Binding-site contacts:
Ligand atom C8 contacts residue SER201 of chain 1.C at 3.9 Å.
Ligand atom C25 contacts residue ARG202 of chain 1.C at 3.6 Å.
Ligand atom C40 contacts residue HIS41 of chain 1.C at 3.6 Å.
Ligand atom C11 contacts residue CYS179 of chain 1.C at 3.5 Å (hydrophobic).
Ligand atom C11 contacts residue LYS180 of chain 1.C at 3.8 Å.
Ligand atom C4 contacts residue ASP177 of chain 1.C at 4.0 Å.
Ligand atom C8 contacts residue SER199 of chain 1.C at 3.5 Å.
Ligand atom C23 contacts residue ARG202 of chain 1.C at 4.0 Å.
Ligand atom O30 contacts residue SER199 of chain 1.C at 3.2 Å (h-bond).
Ligand atom C15 contacts residue SER178 of chain 1.C at 3.4 Å.
Ligand atom C11 contacts residue SER183 of chain 1.C at 3.4 Å.
Ligand atom C40 contacts residue CYS42 of chain 1.C at 3.7 Å (hydrophobic).
Ligand atom C10 contacts residue CYS179 of chain 1.C at 3.9 Å (hydrophobic).
Ligand atom C10 contacts residue SER199 of chain 1.C at 3.5 Å.
Ligand atom C17 contacts residue SER199 of chain 1.C at 3.8 Å.
Ligand atom C13 contacts residue SER199 of chain 1.C at 3.9 Å.
Ligand atom C4 contacts residue VAL203 of chain 1.C at 3.8 Å (hydrophobic).
Ligand atom C10 contacts residue LYS180 of chain 1.C at 3.8 Å.
Ligand atom C7 contacts residue SER178 of chain 1.C at 3.4 Å.
Ligand atom C4 contacts residue SER178 of chain 1.C at 3.2 Å.
Ligand atom C13 contacts residue SER183 of chain 1.C at 3.7 Å.
Ligand atom C15 contacts residue CYS179 of chain 1.C at 3.9 Å (hydrophobic).
Ligand atom C11 contacts residue SER199 of chain 1.C at 3.5 Å.
Ligand atom C36 contacts residue CYS42 of chain 1.C at 4.0 Å (hydrophobic).
Ligand atom C21 contacts residue LYS180 of chain 1.C at 3.4 Å.
Ligand atom C36 contacts residue SER183 of chain 1.C at 3.5 Å.
Ligand atom C17 contacts residue LYS180 of chain 1.C at 3.8 Å.
Ligand atom N1 contacts residue VAL203 of chain 1.C at 3.2 Å (h-bond).
Ligand atom C23 contacts residue LYS180 of chain 1.C at 3.5 Å.
Ligand atom N1 contacts residue SER201 of chain 1.C at 4.0 Å.
Ligand atom C18 contacts residue SER199 of chain 1.C at 3.4 Å.
Ligand atom C15 contacts residue THR198 of chain 1.C at 4.0 Å.
Ligand atom C13 contacts residue CYS179 of chain 1.C at 3.5 Å (hydrophobic).
Ligand atom C8 contacts residue CYS204 of chain 1.C at 3.8 Å (hydrophobic).
Ligand atom C7 contacts residue SER199 of chain 1.C at 3.8 Å.
Ligand atom C15 contacts residue SER199 of chain 1.C at 4.0 Å.
Ligand atom C25 contacts residue LYS180 of chain 1.C at 3.7 Å.
Ligand atom C36 contacts residue HIS41 of chain 1.C at 3.9 Å.
Ligand atom C20 contacts residue LYS180 of chain 1.C at 3.8 Å.
Ligand atom C13 contacts residue VAL197 of chain 1.C at 3.8 Å (hydrophobic).

Sequence of chain 1.C:
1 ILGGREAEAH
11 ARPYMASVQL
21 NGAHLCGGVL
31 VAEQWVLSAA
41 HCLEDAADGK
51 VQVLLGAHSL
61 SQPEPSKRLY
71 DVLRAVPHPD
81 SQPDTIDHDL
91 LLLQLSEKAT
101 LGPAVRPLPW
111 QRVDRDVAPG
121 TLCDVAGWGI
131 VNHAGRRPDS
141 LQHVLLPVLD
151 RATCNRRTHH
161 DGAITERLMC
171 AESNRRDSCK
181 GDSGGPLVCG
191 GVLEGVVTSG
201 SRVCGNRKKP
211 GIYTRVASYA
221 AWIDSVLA

This small molecule binds to this protein.
Small molecule (SMILES): CC(C)CC(=O)Nc1cccc(-c2cccc(CN)c2)c1